Sequence of chain 1.B:
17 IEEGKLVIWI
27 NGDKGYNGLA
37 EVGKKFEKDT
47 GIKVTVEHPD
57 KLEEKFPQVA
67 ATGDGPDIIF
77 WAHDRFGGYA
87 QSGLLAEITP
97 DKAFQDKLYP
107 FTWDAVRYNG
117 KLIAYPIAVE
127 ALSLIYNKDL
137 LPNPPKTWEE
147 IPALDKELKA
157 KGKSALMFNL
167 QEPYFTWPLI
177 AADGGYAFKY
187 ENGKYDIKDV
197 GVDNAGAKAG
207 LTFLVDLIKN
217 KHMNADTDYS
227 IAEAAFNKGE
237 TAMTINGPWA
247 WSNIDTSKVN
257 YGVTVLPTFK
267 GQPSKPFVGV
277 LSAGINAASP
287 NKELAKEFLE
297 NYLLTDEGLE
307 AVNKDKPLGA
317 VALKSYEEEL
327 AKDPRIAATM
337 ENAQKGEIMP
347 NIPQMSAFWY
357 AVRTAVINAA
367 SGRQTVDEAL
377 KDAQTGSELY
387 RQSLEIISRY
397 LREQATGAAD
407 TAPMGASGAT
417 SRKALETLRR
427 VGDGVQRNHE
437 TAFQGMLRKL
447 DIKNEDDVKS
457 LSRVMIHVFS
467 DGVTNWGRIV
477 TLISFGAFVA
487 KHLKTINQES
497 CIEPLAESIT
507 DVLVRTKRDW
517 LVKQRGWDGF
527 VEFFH

Binding-site contacts:
Ligand atom O5 contacts residue TYR170 of chain 1.B at 3.2 Å.
Ligand atom C6 contacts residue GLU168 of chain 1.B at 3.5 Å.
Ligand atom O6 contacts residue PHE171 of chain 1.B at 3.6 Å.
Ligand atom O3 contacts residue TRP355 of chain 1.B at 3.4 Å.
Ligand atom O2 contacts residue LYS30 of chain 1.B at 3.0 Å (salt-bridge).
Ligand atom O2 contacts residue TRP245 of chain 1.B at 3.8 Å.
Ligand atom O1 contacts residue ASN27 of chain 1.B at 3.5 Å (h-bond).
Ligand atom O2 contacts residue GLU126 of chain 1.B at 2.6 Å (salt-bridge).
Ligand atom C3 contacts residue TRP77 of chain 1.B at 3.6 Å (hydrophobic).
Ligand atom C6 contacts residue TRP355 of chain 1.B at 3.8 Å (hydrophobic).
Ligand atom C1 contacts residue ASP29 of chain 1.B at 3.5 Å.
Ligand atom C4 contacts residue TRP355 of chain 1.B at 3.6 Å (hydrophobic).
Ligand atom O2 contacts residue MET345 of chain 1.B at 3.5 Å.
Ligand atom O3 contacts residue GLU126 of chain 1.B at 3.2 Å (salt-bridge).
Ligand atom C2 contacts residue TRP355 of chain 1.B at 3.7 Å (hydrophobic).
Ligand atom C3 contacts residue ASP80 of chain 1.B at 3.6 Å.
Ligand atom O3 contacts residue ARG81 of chain 1.B at 3.1 Å (salt-bridge).
Ligand atom C5 contacts residue GLU168 of chain 1.B at 3.9 Å.
Ligand atom O3 contacts residue TRP77 of chain 1.B at 3.7 Å.
Ligand atom O6 contacts residue TYR170 of chain 1.B at 3.0 Å (h-bond).
Ligand atom O2 contacts residue TRP77 of chain 1.B at 3.3 Å (h-bond).
Ligand atom O1 contacts residue ASP29 of chain 1.B at 3.1 Å (salt-bridge).
Ligand atom O4 contacts residue ARG81 of chain 1.B at 3.0 Å (salt-bridge).
Ligand atom C1 contacts residue LYS30 of chain 1.B at 3.7 Å.
Ligand atom O6 contacts residue PRO169 of chain 1.B at 3.2 Å.
Ligand atom O3 contacts residue ALA78 of chain 1.B at 3.3 Å.
Ligand atom C2 contacts residue ASP80 of chain 1.B at 3.5 Å.
Ligand atom O1 contacts residue LYS30 of chain 1.B at 3.0 Å (salt-bridge).
Ligand atom C4 contacts residue TYR170 of chain 1.B at 3.8 Å (hydrophobic).
Ligand atom C2 contacts residue TRP245 of chain 1.B at 3.8 Å (hydrophobic).
Ligand atom C3 contacts residue GLU126 of chain 1.B at 3.9 Å.
Ligand atom O2 contacts residue ALA78 of chain 1.B at 3.6 Å.
Ligand atom O3 contacts residue ASP80 of chain 1.B at 2.6 Å (salt-bridge).
Ligand atom C6 contacts residue PRO169 of chain 1.B at 3.7 Å (hydrophobic).
Ligand atom O2 contacts residue ASP80 of chain 1.B at 2.6 Å (salt-bridge).
Ligand atom C2 contacts residue GLU126 of chain 1.B at 3.6 Å.
Ligand atom O3 contacts residue TYR170 of chain 1.B at 3.7 Å.
Ligand atom O6 contacts residue GLU168 of chain 1.B at 3.1 Å (salt-bridge).
Ligand atom C1 contacts residue TYR170 of chain 1.B at 3.4 Å (hydrophobic).
Ligand atom C6 contacts residue TYR170 of chain 1.B at 3.8 Å (hydrophobic).

A protein and the small-molecule ligand that binds it are described below.
Small molecule (SMILES): OC[C@H]1O[C@H](O[C@H]2[C@H](O)[C@@H](O)[C@@H](O)O[C@@H]2CO)[C@H](O)[C@@H](O)[C@@H]1O